Sequence of chain 1.B:
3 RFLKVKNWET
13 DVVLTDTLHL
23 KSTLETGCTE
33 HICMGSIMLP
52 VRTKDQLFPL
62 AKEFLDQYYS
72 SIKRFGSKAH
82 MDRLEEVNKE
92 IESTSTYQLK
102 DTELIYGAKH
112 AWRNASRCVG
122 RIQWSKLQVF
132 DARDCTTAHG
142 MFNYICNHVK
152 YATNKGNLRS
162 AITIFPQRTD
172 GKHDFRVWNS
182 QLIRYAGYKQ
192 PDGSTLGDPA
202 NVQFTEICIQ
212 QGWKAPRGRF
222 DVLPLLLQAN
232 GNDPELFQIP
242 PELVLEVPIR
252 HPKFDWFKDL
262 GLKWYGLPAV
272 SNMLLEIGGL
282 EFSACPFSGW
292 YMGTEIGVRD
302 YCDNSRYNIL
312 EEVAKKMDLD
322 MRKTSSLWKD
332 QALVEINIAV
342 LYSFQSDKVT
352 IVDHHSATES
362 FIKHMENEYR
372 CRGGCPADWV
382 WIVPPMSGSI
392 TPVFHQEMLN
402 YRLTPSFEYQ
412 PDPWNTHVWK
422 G

This small molecule binds to this protein.
Small molecule (SMILES): CS(=O)(=O)C/C(N)=N\CCC[C@H](N)C(=O)O

Binding-site contacts:
Ligand atom OA1 contacts residue ASP301 of chain 1.B at 3.5 Å (salt-bridge).
Ligand atom NE contacts residue HEM1 of chain 1.G at 3.9 Å.
Ligand atom S3 contacts residue PRO269 of chain 1.B at 3.7 Å.
Ligand atom NE contacts residue GLU296 of chain 1.B at 2.5 Å (salt-bridge).
Ligand atom C contacts residue ASP301 of chain 1.B at 3.4 Å.
Ligand atom C2 contacts residue HEM1 of chain 1.G at 3.3 Å.
Ligand atom NH1 contacts residue HEM1 of chain 1.G at 3.2 Å.
Ligand atom N contacts residue GLU296 of chain 1.B at 2.8 Å (salt-bridge).
Ligand atom O5 contacts residue HEM1 of chain 1.G at 3.8 Å.
Ligand atom O6 contacts residue TRP291 of chain 1.B at 3.6 Å.
Ligand atom CA contacts residue GLU296 of chain 1.B at 3.4 Å.
Ligand atom CG contacts residue VAL271 of chain 1.B at 3.8 Å (hydrophobic).
Ligand atom CB contacts residue GLU296 of chain 1.B at 3.0 Å.
Ligand atom CB contacts residue GLN182 of chain 1.B at 3.8 Å.
Ligand atom OA1 contacts residue TYR266 of chain 1.B at 3.3 Å (h-bond).
Ligand atom CD contacts residue GLU296 of chain 1.B at 3.4 Å.
Ligand atom C1 contacts residue HEM1 of chain 1.G at 3.6 Å.
Ligand atom CG contacts residue HEM1 of chain 1.G at 3.9 Å.
Ligand atom C4 contacts residue ALA270 of chain 1.B at 3.6 Å (hydrophobic).
Ligand atom O6 contacts residue PRO269 of chain 1.B at 3.4 Å.
Ligand atom C contacts residue GLN182 of chain 1.B at 3.6 Å.
Ligand atom NH1 contacts residue TRP291 of chain 1.B at 3.1 Å (h-bond).
Ligand atom OA1 contacts residue TYR292 of chain 1.B at 2.6 Å (h-bond).
Ligand atom S3 contacts residue GLY290 of chain 1.B at 3.9 Å.
Ligand atom O5 contacts residue GLY290 of chain 1.B at 3.8 Å.
Ligand atom OA2 contacts residue GLU296 of chain 1.B at 3.7 Å.
Ligand atom O5 contacts residue PHE288 of chain 1.B at 3.5 Å.
Ligand atom CG contacts residue GLU296 of chain 1.B at 3.5 Å.
Ligand atom C1 contacts residue GLU296 of chain 1.B at 3.5 Å.
Ligand atom OA1 contacts residue GLN182 of chain 1.B at 3.0 Å (h-bond).
Ligand atom C4 contacts residue VAL271 of chain 1.B at 3.6 Å (hydrophobic).
Ligand atom CA contacts residue GLN182 of chain 1.B at 3.5 Å.
Ligand atom CD contacts residue HEM1 of chain 1.G at 3.7 Å.
Ligand atom C contacts residue TYR292 of chain 1.B at 3.4 Å (hydrophobic).
Ligand atom OA2 contacts residue TYR292 of chain 1.B at 3.4 Å.
Ligand atom O6 contacts residue GLY290 of chain 1.B at 2.9 Å (h-bond).
Ligand atom N contacts residue HEM1 of chain 1.G at 3.1 Å (h-bond).
Ligand atom C4 contacts residue PRO269 of chain 1.B at 3.2 Å (hydrophobic).
Ligand atom NH1 contacts residue GLU296 of chain 1.B at 3.0 Å (salt-bridge).
Ligand atom OA2 contacts residue ASP301 of chain 1.B at 2.5 Å (salt-bridge).